The small molecule below binds the protein below.
Small molecule (SMILES): O=c1[nH]c(=O)c2[nH+]cn([C@@H]3O[C@H](COP(=O)(O)O)[C@@H](O)[C@H]3O)c2[nH]1

Sequence of chain 4.A:
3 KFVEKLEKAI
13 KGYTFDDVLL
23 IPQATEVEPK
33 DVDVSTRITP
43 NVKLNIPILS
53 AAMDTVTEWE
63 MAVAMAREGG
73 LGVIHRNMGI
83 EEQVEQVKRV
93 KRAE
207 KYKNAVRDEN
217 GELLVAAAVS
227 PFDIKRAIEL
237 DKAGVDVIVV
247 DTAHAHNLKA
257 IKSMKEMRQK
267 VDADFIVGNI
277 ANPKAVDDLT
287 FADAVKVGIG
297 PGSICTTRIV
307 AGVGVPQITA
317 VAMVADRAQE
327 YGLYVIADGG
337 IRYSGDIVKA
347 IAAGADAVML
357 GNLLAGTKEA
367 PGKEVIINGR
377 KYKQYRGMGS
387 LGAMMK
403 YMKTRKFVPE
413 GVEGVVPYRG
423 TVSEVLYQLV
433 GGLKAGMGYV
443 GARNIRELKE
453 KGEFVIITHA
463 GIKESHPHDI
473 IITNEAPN

Binding-site contacts:
Ligand atom N7 contacts residue MET384 of chain 4.A at 3.0 Å (h-bond).
Ligand atom P contacts residue TYR381 of chain 4.A at 3.7 Å.
Ligand atom N7 contacts residue MET55 of chain 4.A at 3.7 Å.
Ligand atom O6 contacts residue GLY385 of chain 4.A at 2.7 Å (h-bond).
Ligand atom O2P contacts residue ASN358 of chain 4.A at 3.2 Å (h-bond).
Ligand atom O1P contacts residue SER299 of chain 4.A at 2.9 Å (h-bond).
Ligand atom C3' contacts residue ASP334 of chain 4.A at 3.5 Å.
Ligand atom P contacts residue SER299 of chain 4.A at 3.7 Å.
Ligand atom N7 contacts residue ILE300 of chain 4.A at 3.4 Å.
Ligand atom O2 contacts residue THR303 of chain 4.A at 2.7 Å (h-bond).
Ligand atom C5' contacts residue TYR381 of chain 4.A at 3.5 Å (hydrophobic).
Ligand atom O6 contacts residue MET384 of chain 4.A at 3.3 Å (h-bond).
Ligand atom C5 contacts residue MET384 of chain 4.A at 3.7 Å (hydrophobic).
Ligand atom N7 contacts residue GLY383 of chain 4.A at 3.1 Å.
Ligand atom C2 contacts residue CYS301 of chain 4.A at 3.3 Å (hydrophobic).
Ligand atom C5 contacts residue ILE300 of chain 4.A at 3.5 Å (hydrophobic).
Ligand atom N3 contacts residue CYS301 of chain 4.A at 3.7 Å.
Ligand atom C6 contacts residue GLY385 of chain 4.A at 3.6 Å.
Ligand atom O3P contacts residue TYR381 of chain 4.A at 2.5 Å (h-bond).
Ligand atom O2 contacts residue GLU412 of chain 4.A at 3.4 Å (salt-bridge).
Ligand atom O2P contacts residue GLY357 of chain 4.A at 2.7 Å (h-bond).
Ligand atom O6 contacts residue GLY413 of chain 4.A at 3.4 Å.
Ligand atom O3P contacts residue ASN358 of chain 4.A at 3.1 Å (h-bond).
Ligand atom O3' contacts residue ASP334 of chain 4.A at 2.4 Å (salt-bridge).
Ligand atom C8 contacts residue ILE300 of chain 4.A at 3.7 Å (hydrophobic).
Ligand atom C4' contacts residue ASP334 of chain 4.A at 3.6 Å.
Ligand atom O6 contacts residue GLY383 of chain 4.A at 3.3 Å.
Ligand atom O3P contacts residue SER299 of chain 4.A at 2.8 Å (h-bond).
Ligand atom C5 contacts residue GLY383 of chain 4.A at 3.7 Å.
Ligand atom C2 contacts residue GLU412 of chain 4.A at 3.5 Å.
Ligand atom O1P contacts residue GLY298 of chain 4.A at 3.6 Å.
Ligand atom O1P contacts residue GLY336 of chain 4.A at 3.0 Å (h-bond).
Ligand atom N1 contacts residue GLU412 of chain 4.A at 2.9 Å (salt-bridge).
Ligand atom O5' contacts residue GLY298 of chain 4.A at 3.5 Å.
Ligand atom O5' contacts residue GLY335 of chain 4.A at 3.4 Å.
Ligand atom O3' contacts residue ALA53 of chain 4.A at 3.7 Å.
Ligand atom O2 contacts residue CYS301 of chain 4.A at 2.7 Å (h-bond).
Ligand atom O2' contacts residue ASP334 of chain 4.A at 3.0 Å (salt-bridge).
Ligand atom C8 contacts residue MET55 of chain 4.A at 3.4 Å (hydrophobic).
Ligand atom O3' contacts residue MET355 of chain 4.A at 3.5 Å (h-bond).